The protein below binds the small molecule below.
Small molecule (SMILES): C/C=C(\C)CC/C=C(\C)CC/C=C(\C)CCC=C(C)C

Sequence of chain 2.A:
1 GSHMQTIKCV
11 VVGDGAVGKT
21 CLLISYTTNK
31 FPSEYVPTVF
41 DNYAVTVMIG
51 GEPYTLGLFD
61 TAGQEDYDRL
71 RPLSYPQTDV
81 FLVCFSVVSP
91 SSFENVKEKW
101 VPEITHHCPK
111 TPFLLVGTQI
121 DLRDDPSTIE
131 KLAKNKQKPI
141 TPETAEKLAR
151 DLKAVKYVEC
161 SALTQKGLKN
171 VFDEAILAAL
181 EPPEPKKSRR

Binding-site contacts:
Ligand atom C11 contacts residue ARG189 of chain 2.A at 3.3 Å.
Ligand atom C17 contacts residue TRP209 of chain 2.B at 3.7 Å (hydrophobic).
Ligand atom C11 contacts residue GLN145 of chain 2.B at 4.1 Å.
Ligand atom C13 contacts residue GLN145 of chain 2.B at 3.7 Å.
Ligand atom C20 contacts residue PHE117 of chain 2.B at 4.1 Å (hydrophobic).
Ligand atom C20 contacts residue LEU92 of chain 2.B at 4.0 Å (hydrophobic).
Ligand atom C12 contacts residue LEU211 of chain 2.B at 3.5 Å (hydrophobic).
Ligand atom C5 contacts residue TYR190 of chain 2.B at 3.9 Å (hydrophobic).
Ligand atom C4 contacts residue ALA186 of chain 2.B at 3.3 Å (hydrophobic).
Ligand atom C16 contacts residue TYR125 of chain 2.B at 4.1 Å (hydrophobic).
Ligand atom C14 contacts residue ARG189 of chain 2.A at 3.1 Å.
Ligand atom C2 contacts residue CMT191 of chain 2.A at 3.3 Å.
Ligand atom C18 contacts residue TRP209 of chain 2.B at 3.8 Å (hydrophobic).
Ligand atom C7 contacts residue THR147 of chain 2.B at 3.7 Å.
Ligand atom C5 contacts residue PRO181 of chain 2.B at 4.1 Å (hydrophobic).
Ligand atom C16 contacts residue TRP209 of chain 2.B at 4.0 Å (hydrophobic).
Ligand atom C1 contacts residue CMT191 of chain 2.A at 1.8 Å.
Ligand atom C20 contacts residue TRP209 of chain 2.B at 4.1 Å (hydrophobic).
Ligand atom C14 contacts residue GLN145 of chain 2.B at 3.1 Å.
Ligand atom C9 contacts residue ASP155 of chain 2.B at 3.4 Å.
Ligand atom C1 contacts residue ARG190 of chain 2.A at 4.0 Å.
Ligand atom C13 contacts residue TYR125 of chain 2.B at 3.8 Å (hydrophobic).
Ligand atom C15 contacts residue TRP209 of chain 2.B at 3.6 Å (hydrophobic).
Ligand atom C18 contacts residue LEU92 of chain 2.B at 4.1 Å (hydrophobic).
Ligand atom C19 contacts residue LEU90 of chain 2.B at 3.6 Å (hydrophobic).
Ligand atom C11 contacts residue TYR125 of chain 2.B at 3.8 Å (hydrophobic).
Ligand atom C9 contacts residue ARG189 of chain 2.A at 3.5 Å.
Ligand atom C19 contacts residue TRP209 of chain 2.B at 4.2 Å (hydrophobic).
Ligand atom C17 contacts residue LEU92 of chain 2.B at 4.1 Å (hydrophobic).
Ligand atom C6 contacts residue THR147 of chain 2.B at 4.1 Å.
Ligand atom C15 contacts residue LEU211 of chain 2.B at 4.2 Å (hydrophobic).
Ligand atom C1 contacts residue ARG189 of chain 2.A at 2.9 Å.
Ligand atom C12 contacts residue TYR125 of chain 2.B at 4.0 Å (hydrophobic).
Ligand atom C14 contacts residue TYR125 of chain 2.B at 3.1 Å (hydrophobic).
Ligand atom C8 contacts residue THR147 of chain 2.B at 4.0 Å.
Ligand atom C2 contacts residue ARG189 of chain 2.A at 3.1 Å.
Ligand atom C15 contacts residue GLN145 of chain 2.B at 3.9 Å.
Ligand atom C9 contacts residue THR147 of chain 2.B at 4.1 Å.
Ligand atom C5 contacts residue ILE154 of chain 2.B at 4.1 Å (hydrophobic).
Ligand atom C1 contacts residue ILE29 of chain 2.B at 3.6 Å (hydrophobic).

Sequence of chain 2.B:
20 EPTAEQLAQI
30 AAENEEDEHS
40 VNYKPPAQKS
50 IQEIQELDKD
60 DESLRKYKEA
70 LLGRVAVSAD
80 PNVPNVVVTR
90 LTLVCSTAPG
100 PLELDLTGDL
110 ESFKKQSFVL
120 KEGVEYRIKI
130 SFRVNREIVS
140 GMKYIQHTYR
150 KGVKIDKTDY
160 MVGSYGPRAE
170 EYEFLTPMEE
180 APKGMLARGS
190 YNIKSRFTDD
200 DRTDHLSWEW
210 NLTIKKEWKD